This protein binds this small molecule.
Small molecule (SMILES): CC(=O)N[C@H]1[C@H](O[C@H]2[C@H](O)[C@@H](NC(C)=O)CO[C@@H]2CO)O[C@H](CO)[C@@H](O)[C@@H]1O

Sequence of chain 1.A:
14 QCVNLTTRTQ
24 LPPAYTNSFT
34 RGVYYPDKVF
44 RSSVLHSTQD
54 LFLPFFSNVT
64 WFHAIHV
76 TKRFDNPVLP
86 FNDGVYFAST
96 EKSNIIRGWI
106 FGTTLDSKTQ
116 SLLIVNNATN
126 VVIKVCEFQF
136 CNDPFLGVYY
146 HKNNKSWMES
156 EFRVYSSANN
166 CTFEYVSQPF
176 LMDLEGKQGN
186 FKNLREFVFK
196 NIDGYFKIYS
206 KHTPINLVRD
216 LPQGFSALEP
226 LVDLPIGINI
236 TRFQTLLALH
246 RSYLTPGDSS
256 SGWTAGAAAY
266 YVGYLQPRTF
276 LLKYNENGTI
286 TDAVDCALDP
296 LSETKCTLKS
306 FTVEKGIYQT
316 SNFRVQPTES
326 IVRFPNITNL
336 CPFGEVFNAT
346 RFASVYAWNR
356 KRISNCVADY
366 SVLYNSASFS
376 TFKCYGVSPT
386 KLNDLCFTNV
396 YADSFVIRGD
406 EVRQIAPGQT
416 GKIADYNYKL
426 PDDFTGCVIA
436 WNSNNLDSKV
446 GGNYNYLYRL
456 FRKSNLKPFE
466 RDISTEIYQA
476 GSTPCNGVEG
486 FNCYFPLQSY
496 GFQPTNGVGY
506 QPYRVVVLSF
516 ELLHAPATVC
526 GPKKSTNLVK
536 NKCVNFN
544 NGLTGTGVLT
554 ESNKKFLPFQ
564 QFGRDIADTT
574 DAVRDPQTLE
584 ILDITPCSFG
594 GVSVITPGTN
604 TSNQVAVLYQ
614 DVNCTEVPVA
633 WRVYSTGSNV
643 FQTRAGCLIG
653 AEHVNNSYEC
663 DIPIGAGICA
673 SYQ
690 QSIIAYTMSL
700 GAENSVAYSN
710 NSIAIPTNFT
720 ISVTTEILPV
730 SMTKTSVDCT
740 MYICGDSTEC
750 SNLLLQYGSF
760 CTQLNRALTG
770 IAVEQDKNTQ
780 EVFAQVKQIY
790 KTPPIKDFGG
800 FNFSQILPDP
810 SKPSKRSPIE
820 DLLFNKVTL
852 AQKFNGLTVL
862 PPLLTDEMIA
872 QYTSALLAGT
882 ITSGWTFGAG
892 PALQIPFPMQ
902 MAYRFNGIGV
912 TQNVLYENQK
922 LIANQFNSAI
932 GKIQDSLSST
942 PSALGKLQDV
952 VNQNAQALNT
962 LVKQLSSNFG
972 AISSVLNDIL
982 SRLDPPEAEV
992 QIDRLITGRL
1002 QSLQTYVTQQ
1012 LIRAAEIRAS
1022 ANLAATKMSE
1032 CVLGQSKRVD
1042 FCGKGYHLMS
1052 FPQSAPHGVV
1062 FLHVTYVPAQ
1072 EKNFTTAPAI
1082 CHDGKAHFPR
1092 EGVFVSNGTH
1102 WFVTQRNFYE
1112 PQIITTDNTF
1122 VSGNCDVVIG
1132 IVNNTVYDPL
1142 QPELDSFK

Binding-site contacts:
Ligand atom C6 contacts residue GLN580 of chain 1.A at 3.9 Å.
Ligand atom C5 contacts residue ASN331 of chain 1.A at 3.6 Å.
Ligand atom O6 contacts residue ASN331 of chain 1.A at 4.5 Å.
Ligand atom C1 contacts residue ASN331 of chain 1.A at 1.4 Å.
Ligand atom C2 contacts residue GLN580 of chain 1.A at 4.3 Å.
Ligand atom C8 contacts residue ASN331 of chain 1.A at 3.5 Å.
Ligand atom C4 contacts residue ASN331 of chain 1.A at 4.3 Å.
Ligand atom O4 contacts residue GLN580 of chain 1.A at 3.8 Å.
Ligand atom O5 contacts residue GLN580 of chain 1.A at 3.3 Å (h-bond).
Ligand atom C5 contacts residue GLN580 of chain 1.A at 2.9 Å.
Ligand atom C3 contacts residue GLN580 of chain 1.A at 4.0 Å.
Ligand atom C3 contacts residue ASN331 of chain 1.A at 3.8 Å.
Ligand atom C2 contacts residue ASN331 of chain 1.A at 2.5 Å.
Ligand atom O7 contacts residue GLN580 of chain 1.A at 3.2 Å (h-bond).
Ligand atom N2 contacts residue ASN331 of chain 1.A at 2.9 Å (h-bond).
Ligand atom C7 contacts residue GLN580 of chain 1.A at 4.4 Å.
Ligand atom C1 contacts residue GLN580 of chain 1.A at 3.3 Å.
Ligand atom C4 contacts residue GLN580 of chain 1.A at 3.8 Å.
Ligand atom O5 contacts residue ASN331 of chain 1.A at 2.3 Å (h-bond).
Ligand atom C7 contacts residue ASN331 of chain 1.A at 3.8 Å.
Ligand atom O7 contacts residue ASN331 of chain 1.A at 4.2 Å.
Ligand atom O7 contacts residue PRO579 of chain 1.A at 4.0 Å.